Sequence of chain 1.I:
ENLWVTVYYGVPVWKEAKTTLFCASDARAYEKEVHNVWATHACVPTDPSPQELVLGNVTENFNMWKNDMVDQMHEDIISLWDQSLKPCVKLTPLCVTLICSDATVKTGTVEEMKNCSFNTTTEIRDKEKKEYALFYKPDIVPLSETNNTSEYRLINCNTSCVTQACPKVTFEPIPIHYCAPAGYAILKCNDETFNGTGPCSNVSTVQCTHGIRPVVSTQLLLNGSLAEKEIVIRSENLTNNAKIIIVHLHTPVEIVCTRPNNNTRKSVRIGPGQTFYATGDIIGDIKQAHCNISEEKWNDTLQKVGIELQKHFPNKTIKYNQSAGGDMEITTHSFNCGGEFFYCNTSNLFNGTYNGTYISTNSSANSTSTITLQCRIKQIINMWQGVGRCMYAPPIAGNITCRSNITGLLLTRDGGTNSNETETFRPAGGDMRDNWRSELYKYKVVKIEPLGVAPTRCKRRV

Binding-site contacts:
Ligand atom C2 contacts residue ASN158 of chain 1.I at 2.0 Å.
Ligand atom C8 contacts residue ASN158 of chain 1.I at 3.5 Å.
Ligand atom O7 contacts residue ASN158 of chain 1.I at 3.8 Å.
Ligand atom C5 contacts residue ASN158 of chain 1.I at 3.3 Å.
Ligand atom C7 contacts residue ARG153 of chain 1.I at 3.8 Å.
Ligand atom N2 contacts residue ARG153 of chain 1.I at 4.2 Å.
Ligand atom O7 contacts residue ARG153 of chain 1.I at 2.6 Å (salt-bridge).
Ligand atom C7 contacts residue ASN158 of chain 1.I at 3.2 Å.
Ligand atom O7 contacts residue LEU143 of chain 1.I at 4.5 Å.
Ligand atom O5 contacts residue ASN158 of chain 1.I at 2.0 Å (h-bond).
Ligand atom N2 contacts residue ASN158 of chain 1.I at 2.6 Å (h-bond).
Ligand atom O3 contacts residue ASN158 of chain 1.I at 4.1 Å.
Ligand atom C6 contacts residue ASN158 of chain 1.I at 4.2 Å.
Ligand atom C3 contacts residue ASN158 of chain 1.I at 3.3 Å.
Ligand atom O6 contacts residue ASN158 of chain 1.I at 4.4 Å.
Ligand atom C1 contacts residue ASN158 of chain 1.I at 1.3 Å.
Ligand atom C4 contacts residue ASN158 of chain 1.I at 3.6 Å.

A protein and the small-molecule ligand that binds it are described below.
Small molecule (SMILES): CC(=O)N[C@H]1[C@H](O[C@H]2[C@H](O)[C@@H](NC(C)=O)CO[C@@H]2CO)O[C@H](CO)[C@@H](O)[C@@H]1O